Binding-site contacts:
Ligand atom C1 contacts residue ASN603 of chain 1.B at 1.4 Å.
Ligand atom C7 contacts residue ASN603 of chain 1.B at 4.0 Å.
Ligand atom N2 contacts residue ASN603 of chain 1.B at 2.9 Å (h-bond).
Ligand atom C5 contacts residue ASN603 of chain 1.B at 3.7 Å.
Ligand atom O5 contacts residue ASN603 of chain 1.B at 2.4 Å (h-bond).
Ligand atom C3 contacts residue ASN603 of chain 1.B at 3.8 Å.
Ligand atom O7 contacts residue THR604 of chain 1.B at 3.9 Å.
Ligand atom C4 contacts residue ASN603 of chain 1.B at 4.3 Å.
Ligand atom C2 contacts residue ASN603 of chain 1.B at 2.5 Å.

Sequence of chain 1.B:
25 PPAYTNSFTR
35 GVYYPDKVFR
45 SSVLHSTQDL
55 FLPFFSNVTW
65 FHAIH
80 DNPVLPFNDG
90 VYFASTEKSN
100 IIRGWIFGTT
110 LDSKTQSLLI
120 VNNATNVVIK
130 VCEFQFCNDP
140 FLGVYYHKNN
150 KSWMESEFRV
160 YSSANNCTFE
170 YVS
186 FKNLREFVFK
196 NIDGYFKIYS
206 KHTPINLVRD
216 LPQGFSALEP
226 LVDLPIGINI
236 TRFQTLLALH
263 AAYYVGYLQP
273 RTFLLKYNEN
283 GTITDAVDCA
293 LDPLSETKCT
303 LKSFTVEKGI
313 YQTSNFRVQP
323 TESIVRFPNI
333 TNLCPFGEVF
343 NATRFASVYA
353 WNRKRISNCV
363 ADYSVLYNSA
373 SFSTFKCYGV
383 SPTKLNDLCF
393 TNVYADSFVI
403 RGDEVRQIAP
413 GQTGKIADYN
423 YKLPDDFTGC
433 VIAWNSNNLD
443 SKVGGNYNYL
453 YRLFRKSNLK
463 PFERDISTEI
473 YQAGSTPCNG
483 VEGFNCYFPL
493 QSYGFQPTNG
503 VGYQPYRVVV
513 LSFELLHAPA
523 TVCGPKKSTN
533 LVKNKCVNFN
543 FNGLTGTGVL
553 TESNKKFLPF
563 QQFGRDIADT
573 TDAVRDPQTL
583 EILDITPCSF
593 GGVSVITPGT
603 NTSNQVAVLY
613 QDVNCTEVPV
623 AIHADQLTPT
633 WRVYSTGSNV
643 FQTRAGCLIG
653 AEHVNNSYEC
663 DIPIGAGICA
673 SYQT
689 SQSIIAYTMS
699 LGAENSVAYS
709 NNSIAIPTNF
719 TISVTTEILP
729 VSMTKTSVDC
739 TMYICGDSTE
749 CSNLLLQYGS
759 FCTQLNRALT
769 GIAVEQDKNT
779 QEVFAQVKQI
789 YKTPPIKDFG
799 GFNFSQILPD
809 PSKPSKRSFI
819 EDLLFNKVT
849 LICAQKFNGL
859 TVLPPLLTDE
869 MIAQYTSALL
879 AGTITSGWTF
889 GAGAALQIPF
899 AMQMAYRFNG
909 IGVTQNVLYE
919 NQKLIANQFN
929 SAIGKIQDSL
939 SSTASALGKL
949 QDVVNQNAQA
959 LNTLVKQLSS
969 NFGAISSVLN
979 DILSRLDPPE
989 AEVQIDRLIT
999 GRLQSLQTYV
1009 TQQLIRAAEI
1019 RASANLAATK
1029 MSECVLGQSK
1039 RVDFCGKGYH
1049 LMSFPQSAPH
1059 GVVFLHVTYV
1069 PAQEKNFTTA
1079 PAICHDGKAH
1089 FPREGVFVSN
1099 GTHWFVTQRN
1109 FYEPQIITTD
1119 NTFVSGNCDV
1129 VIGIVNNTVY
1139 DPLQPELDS

This protein binds this small molecule.
Small molecule (SMILES): CC(=O)N[C@@H]1[C@@H](O)[C@H](O)[C@@H](CO)O[C@H]1O